Sequence of chain 1.F:
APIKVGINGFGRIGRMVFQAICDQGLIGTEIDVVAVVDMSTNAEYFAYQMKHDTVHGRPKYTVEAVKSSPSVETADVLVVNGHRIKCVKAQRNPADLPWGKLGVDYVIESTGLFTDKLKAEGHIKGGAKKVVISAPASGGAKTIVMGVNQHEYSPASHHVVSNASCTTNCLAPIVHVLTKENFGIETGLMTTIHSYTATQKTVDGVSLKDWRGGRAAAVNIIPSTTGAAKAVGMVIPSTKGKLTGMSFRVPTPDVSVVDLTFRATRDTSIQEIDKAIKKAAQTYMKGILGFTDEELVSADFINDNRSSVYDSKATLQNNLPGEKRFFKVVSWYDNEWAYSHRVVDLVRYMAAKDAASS

The protein below binds the small molecule below.
Small molecule (SMILES): COc1cc(OC)cc(C(=O)N[C@@H]2[C@H](O)[C@@H](CO)O[C@H]2n2cnc3c(NCc4cccc5ccccc45)ncnc32)c1

Binding-site contacts:
Ligand atom C4A contacts residue THR111 of chain 1.F at 3.8 Å.
Ligand atom C1' contacts residue ASP38 of chain 1.F at 3.7 Å.
Ligand atom O2M contacts residue ASP38 of chain 1.F at 3.8 Å.
Ligand atom N3A contacts residue VAL37 of chain 1.F at 3.9 Å.
Ligand atom O5' contacts residue SER110 of chain 1.F at 3.6 Å.
Ligand atom N2' contacts residue ASP38 of chain 1.F at 3.4 Å (salt-bridge).
Ligand atom C2A contacts residue GLY9 of chain 1.F at 3.7 Å.
Ligand atom O3' contacts residue GLY11 of chain 1.F at 3.1 Å.
Ligand atom O4' contacts residue THR111 of chain 1.F at 3.8 Å.
Ligand atom N3A contacts residue GLY9 of chain 1.F at 3.2 Å.
Ligand atom C11 contacts residue GLN91 of chain 1.F at 3.9 Å.
Ligand atom C5B contacts residue ASP38 of chain 1.F at 3.1 Å.
Ligand atom N1A contacts residue ALA90 of chain 1.F at 3.6 Å.
Ligand atom C2A contacts residue THR111 of chain 1.F at 3.3 Å.
Ligand atom N1A contacts residue THR111 of chain 1.F at 3.7 Å.
Ligand atom C5B contacts residue MET39 of chain 1.F at 3.7 Å (hydrophobic).
Ligand atom C5' contacts residue THR111 of chain 1.F at 3.3 Å.
Ligand atom O5' contacts residue THR111 of chain 1.F at 3.4 Å (h-bond).
Ligand atom O4' contacts residue GLY9 of chain 1.F at 3.9 Å.
Ligand atom C4 contacts residue ARG92 of chain 1.F at 3.9 Å.
Ligand atom C3 contacts residue MET39 of chain 1.F at 3.5 Å (hydrophobic).
Ligand atom C2 contacts residue MET39 of chain 1.F at 3.4 Å (hydrophobic).
Ligand atom C2A contacts residue VAL37 of chain 1.F at 3.7 Å (hydrophobic).
Ligand atom C2A contacts residue ALA90 of chain 1.F at 3.9 Å (hydrophobic).
Ligand atom C2M contacts residue VAL206 of chain 1.E at 3.3 Å (hydrophobic).
Ligand atom C8 contacts residue LEU113 of chain 1.F at 3.7 Å (hydrophobic).
Ligand atom C4B contacts residue MET39 of chain 1.F at 3.8 Å (hydrophobic).
Ligand atom O2M contacts residue SER40 of chain 1.F at 3.3 Å.
Ligand atom N1A contacts residue ASN8 of chain 1.F at 3.6 Å.
Ligand atom C6B contacts residue MET39 of chain 1.F at 3.8 Å (hydrophobic).
Ligand atom C2 contacts residue GLN91 of chain 1.F at 3.7 Å.
Ligand atom N3A contacts residue THR111 of chain 1.F at 3.4 Å.
Ligand atom C2A contacts residue ASN8 of chain 1.F at 3.5 Å.
Ligand atom N6A contacts residue GLN91 of chain 1.F at 3.3 Å (h-bond).
Ligand atom C11 contacts residue LEU113 of chain 1.F at 3.5 Å (hydrophobic).
Ligand atom N7A contacts residue LEU113 of chain 1.F at 3.6 Å.
Ligand atom O3' contacts residue ASP38 of chain 1.F at 3.8 Å.
Ligand atom C4B contacts residue ASP38 of chain 1.F at 3.9 Å.
Ligand atom C2M contacts residue SER40 of chain 1.F at 3.7 Å.
Ligand atom C5 contacts residue ARG92 of chain 1.F at 3.7 Å.

Sequence of chain 1.E:
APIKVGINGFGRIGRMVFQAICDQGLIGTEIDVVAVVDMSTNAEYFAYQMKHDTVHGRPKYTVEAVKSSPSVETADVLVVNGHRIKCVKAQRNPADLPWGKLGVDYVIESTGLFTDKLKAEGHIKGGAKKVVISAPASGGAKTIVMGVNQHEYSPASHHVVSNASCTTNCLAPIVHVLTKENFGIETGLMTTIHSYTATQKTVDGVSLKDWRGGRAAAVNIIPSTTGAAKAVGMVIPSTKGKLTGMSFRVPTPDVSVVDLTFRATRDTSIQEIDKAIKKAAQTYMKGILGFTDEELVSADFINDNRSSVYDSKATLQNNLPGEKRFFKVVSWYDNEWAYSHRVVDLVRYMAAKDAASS